Sequence of chain 1.D:
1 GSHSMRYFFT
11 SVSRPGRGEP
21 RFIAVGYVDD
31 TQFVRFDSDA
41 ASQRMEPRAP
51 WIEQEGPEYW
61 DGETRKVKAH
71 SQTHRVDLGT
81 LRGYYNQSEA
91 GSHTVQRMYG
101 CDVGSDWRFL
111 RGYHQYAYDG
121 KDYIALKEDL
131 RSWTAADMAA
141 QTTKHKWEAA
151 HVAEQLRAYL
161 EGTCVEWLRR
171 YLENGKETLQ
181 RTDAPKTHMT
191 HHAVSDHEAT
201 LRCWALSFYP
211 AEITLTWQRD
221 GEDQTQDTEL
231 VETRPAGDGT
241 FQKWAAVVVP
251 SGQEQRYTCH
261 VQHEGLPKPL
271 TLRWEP

The small molecule below binds the protein below.
Small molecule (SMILES): CC[C@H](C)[C@H](NC(=O)CNC(=O)[C@@H](NC(=O)[C@H](CC(C)C)NC(=O)[C@@H](N)Cc1ccccc1)[C@@H](C)O)C(=O)NCC(=O)N[C@H](C(=O)N[C@H](C(=O)N[C@H](C(=O)N[C@H](C(=O)O)C(C)C)[C@@H](C)O)[C@@H](C)CC)[C@@H](C)CC

Binding-site contacts:
Ligand atom N contacts residue TYR7 of chain 1.D at 2.5 Å (h-bond).
Ligand atom O contacts residue LYS146 of chain 1.D at 3.3 Å.
Ligand atom CB contacts residue ASP77 of chain 1.D at 3.4 Å.
Ligand atom CA contacts residue TYR159 of chain 1.D at 3.3 Å (hydrophobic).
Ligand atom CB contacts residue TYR159 of chain 1.D at 3.4 Å (hydrophobic).
Ligand atom CE1 contacts residue TRP167 of chain 1.D at 3.4 Å (hydrophobic).
Ligand atom CA contacts residue TYR171 of chain 1.D at 3.4 Å (hydrophobic).
Ligand atom O contacts residue LYS66 of chain 1.D at 3.0 Å (salt-bridge).
Ligand atom N contacts residue ASP77 of chain 1.D at 2.9 Å (salt-bridge).
Ligand atom CA contacts residue ASP77 of chain 1.D at 3.1 Å.
Ligand atom OXT contacts residue TYR84 of chain 1.D at 3.1 Å (h-bond).
Ligand atom OG1 contacts residue LYS146 of chain 1.D at 2.7 Å (salt-bridge).
Ligand atom OXT contacts residue THR143 of chain 1.D at 2.9 Å (h-bond).
Ligand atom N contacts residue TYR99 of chain 1.D at 3.2 Å (h-bond).
Ligand atom C contacts residue TYR159 of chain 1.D at 3.5 Å (hydrophobic).
Ligand atom O contacts residue HIS70 of chain 1.D at 3.1 Å (h-bond).
Ligand atom CD1 contacts residue MET45 of chain 1.D at 3.3 Å (hydrophobic).
Ligand atom CG2 contacts residue LEU81 of chain 1.D at 3.3 Å (hydrophobic).
Ligand atom CE2 contacts residue LYS66 of chain 1.D at 3.1 Å.
Ligand atom CD2 contacts residue TRP167 of chain 1.D at 3.5 Å (hydrophobic).
Ligand atom CA contacts residue TYR7 of chain 1.D at 3.3 Å (hydrophobic).
Ligand atom CB contacts residue TRP167 of chain 1.D at 3.2 Å (hydrophobic).
Ligand atom CD1 contacts residue TRP167 of chain 1.D at 3.2 Å (hydrophobic).
Ligand atom O contacts residue LEU156 of chain 1.D at 3.4 Å.
Ligand atom CG2 contacts residue TYR99 of chain 1.D at 3.3 Å (hydrophobic).
Ligand atom N contacts residue TYR171 of chain 1.D at 2.7 Å (h-bond).
Ligand atom CZ contacts residue LYS66 of chain 1.D at 3.1 Å.
Ligand atom N contacts residue GLN155 of chain 1.D at 3.2 Å (h-bond).
Ligand atom CB contacts residue TYR171 of chain 1.D at 3.4 Å (hydrophobic).
Ligand atom O contacts residue TRP147 of chain 1.D at 3.0 Å (h-bond).
Ligand atom CG contacts residue TRP167 of chain 1.D at 3.4 Å (hydrophobic).
Ligand atom CD2 contacts residue LYS66 of chain 1.D at 3.4 Å.
Ligand atom CD1 contacts residue VAL67 of chain 1.D at 3.4 Å (hydrophobic).
Ligand atom N contacts residue TYR159 of chain 1.D at 3.4 Å.
Ligand atom CE1 contacts residue LYS66 of chain 1.D at 3.4 Å.
Ligand atom N contacts residue GLU63 of chain 1.D at 2.9 Å (salt-bridge).
Ligand atom C contacts residue ASP77 of chain 1.D at 3.5 Å.
Ligand atom CD2 contacts residue TYR99 of chain 1.D at 3.4 Å (hydrophobic).
Ligand atom OG1 contacts residue TYR159 of chain 1.D at 3.3 Å.
Ligand atom O contacts residue TYR159 of chain 1.D at 2.3 Å (h-bond).